Sequence of chain 1.F:
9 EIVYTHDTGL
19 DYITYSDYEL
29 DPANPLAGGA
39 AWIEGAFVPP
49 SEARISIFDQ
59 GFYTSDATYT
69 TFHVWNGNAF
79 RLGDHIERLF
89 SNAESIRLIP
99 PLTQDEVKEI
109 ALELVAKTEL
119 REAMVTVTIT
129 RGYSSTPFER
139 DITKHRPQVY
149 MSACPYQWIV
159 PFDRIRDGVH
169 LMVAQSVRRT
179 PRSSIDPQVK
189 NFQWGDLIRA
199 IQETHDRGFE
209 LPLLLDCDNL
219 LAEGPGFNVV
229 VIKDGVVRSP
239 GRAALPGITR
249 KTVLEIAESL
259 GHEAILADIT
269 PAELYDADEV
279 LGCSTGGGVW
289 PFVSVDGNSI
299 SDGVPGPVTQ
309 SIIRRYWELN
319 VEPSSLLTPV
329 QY

Binding-site contacts:
Ligand atom OAE contacts residue THR247 of chain 1.F at 3.1 Å (h-bond).
Ligand atom OAE contacts residue GLY245 of chain 1.F at 3.5 Å.
Ligand atom CAX contacts residue LEU243 of chain 1.F at 3.6 Å (hydrophobic).
Ligand atom OAD contacts residue TYR67 of chain 1.F at 3.7 Å.
Ligand atom OAF contacts residue THR247 of chain 1.F at 3.7 Å.
Ligand atom OAQ contacts residue LEU243 of chain 1.F at 3.5 Å.
Ligand atom CAW contacts residue GLY224 of chain 1.F at 3.5 Å.
Ligand atom CAM contacts residue LYS188 of chain 1.F at 2.6 Å.
Ligand atom OAC contacts residue ILE246 of chain 1.F at 2.9 Å (h-bond).
Ligand atom CAT contacts residue GLY224 of chain 1.F at 3.8 Å.
Ligand atom NAP contacts residue PHE225 of chain 1.F at 3.6 Å (h-bond).
Ligand atom OAQ contacts residue LYS188 of chain 1.F at 3.3 Å (salt-bridge).
Ligand atom OAD contacts residue GLY224 of chain 1.F at 3.7 Å.
Ligand atom CAL contacts residue GLU221 of chain 1.F at 3.6 Å.
Ligand atom OAF contacts residue THR283 of chain 1.F at 2.5 Å (h-bond).
Ligand atom OAC contacts residue ARG86 of chain 1.F at 2.9 Å (salt-bridge).
Ligand atom CAR contacts residue SER282 of chain 1.F at 3.8 Å.
Ligand atom CAM contacts residue GLY224 of chain 1.F at 3.5 Å.
Ligand atom BR contacts residue GLN155 of chain 1.F at 3.8 Å.
Ligand atom CAX contacts residue LYS188 of chain 1.F at 2.2 Å.
Ligand atom OAD contacts residue LYS188 of chain 1.F at 2.9 Å (salt-bridge).
Ligand atom CAA contacts residue GLU221 of chain 1.F at 3.5 Å.
Ligand atom CAL contacts residue PHE225 of chain 1.F at 3.6 Å (hydrophobic).
Ligand atom CAJ contacts residue SER282 of chain 1.F at 3.8 Å.
Ligand atom CAN contacts residue LYS188 of chain 1.F at 1.4 Å.
Ligand atom CAT contacts residue GLU221 of chain 1.F at 3.6 Å.
Ligand atom OAC contacts residue GLY245 of chain 1.F at 3.4 Å.
Ligand atom CAL contacts residue ASN226 of chain 1.F at 3.8 Å.
Ligand atom CAV contacts residue LEU243 of chain 1.F at 3.5 Å (hydrophobic).
Ligand atom CAJ contacts residue GLY224 of chain 1.F at 3.7 Å.
Ligand atom CAX contacts residue GLY224 of chain 1.F at 3.7 Å.
Ligand atom PAY contacts residue THR283 of chain 1.F at 3.7 Å.
Ligand atom OAF contacts residue SER282 of chain 1.F at 3.7 Å.
Ligand atom NAP contacts residue GLU221 of chain 1.F at 2.8 Å (salt-bridge).
Ligand atom OAB contacts residue LYS188 of chain 1.F at 3.2 Å (salt-bridge).
Ligand atom CAI contacts residue GLY284 of chain 1.F at 3.7 Å.
Ligand atom CAW contacts residue LYS188 of chain 1.F at 2.8 Å.
Ligand atom OAE contacts residue ILE246 of chain 1.F at 3.6 Å (h-bond).
Ligand atom CAR contacts residue LYS188 of chain 1.F at 3.3 Å.
Ligand atom CAV contacts residue LYS188 of chain 1.F at 3.4 Å.

Sequence of chain 1.D:
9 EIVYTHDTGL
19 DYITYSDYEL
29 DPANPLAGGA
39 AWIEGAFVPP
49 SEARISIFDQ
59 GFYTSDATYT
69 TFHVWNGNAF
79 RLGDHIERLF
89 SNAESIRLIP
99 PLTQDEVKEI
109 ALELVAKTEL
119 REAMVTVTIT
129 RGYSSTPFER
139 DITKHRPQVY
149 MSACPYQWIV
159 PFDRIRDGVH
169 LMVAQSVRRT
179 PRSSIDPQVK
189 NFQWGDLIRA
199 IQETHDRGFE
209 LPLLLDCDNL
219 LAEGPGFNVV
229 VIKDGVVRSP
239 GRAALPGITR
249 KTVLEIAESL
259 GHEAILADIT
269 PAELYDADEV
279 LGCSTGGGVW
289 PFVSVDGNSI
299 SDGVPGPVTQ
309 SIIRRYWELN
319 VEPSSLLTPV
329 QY

The protein below binds the small molecule below.
Small molecule (SMILES): Cc1ncc(COP(=O)([O-])[O-])c(CCC(=O)c2ccc(Br)cc2)c1O